Binding-site contacts:
Ligand atom O2A contacts residue ASN237 of chain 1.A at 3.5 Å (h-bond).
Ligand atom N1 contacts residue PHE110 of chain 1.A at 3.2 Å.
Ligand atom N6' contacts residue SO41 of chain 1.K at 2.6 Å (h-bond).
Ligand atom C5 contacts residue ASN237 of chain 1.A at 3.4 Å.
Ligand atom O2B contacts residue HIS231 of chain 1.A at 3.3 Å.
Ligand atom N3 contacts residue ARG73 of chain 1.A at 2.9 Å (salt-bridge).
Ligand atom C1' contacts residue TRP198 of chain 1.A at 3.5 Å (hydrophobic).
Ligand atom O1A contacts residue HIS231 of chain 1.A at 3.1 Å (h-bond).
Ligand atom O3' contacts residue ASP138 of chain 1.A at 3.0 Å (salt-bridge).
Ligand atom C4 contacts residue ASP234 of chain 1.A at 3.4 Å.
Ligand atom O1A contacts residue ASP138 of chain 1.A at 2.9 Å (salt-bridge).
Ligand atom C5' contacts residue SO41 of chain 1.K at 3.5 Å.
Ligand atom O1A contacts residue ARG75 of chain 1.A at 3.3 Å (salt-bridge).
Ligand atom O1B contacts residue HIS231 of chain 1.A at 3.5 Å (h-bond).
Ligand atom O2A contacts residue ARG75 of chain 1.A at 3.3 Å (salt-bridge).
Ligand atom O2' contacts residue PRO71 of chain 1.A at 2.9 Å (h-bond).
Ligand atom O1B contacts residue HIS228 of chain 1.A at 3.2 Å (h-bond).
Ligand atom O2 contacts residue ARG73 of chain 1.A at 2.9 Å (salt-bridge).
Ligand atom O3B contacts residue NGS1 of chain 1.E at 3.4 Å (h-bond).
Ligand atom C2 contacts residue PHE110 of chain 1.A at 3.4 Å (hydrophobic).
Ligand atom C6' contacts residue SO41 of chain 1.K at 3.5 Å.
Ligand atom C2' contacts residue ARG233 of chain 1.A at 3.5 Å.
Ligand atom O1A contacts residue MN1 of chain 1.C at 2.1 Å.
Ligand atom C6 contacts residue PHE110 of chain 1.A at 3.4 Å (hydrophobic).
Ligand atom O3' contacts residue VAL137 of chain 1.A at 3.5 Å (h-bond).
Ligand atom O1B contacts residue MN1 of chain 1.C at 2.2 Å.
Ligand atom C4B contacts residue ASP136 of chain 1.A at 3.5 Å.
Ligand atom PB contacts residue MN1 of chain 1.C at 3.3 Å.
Ligand atom O2 contacts residue PHE72 of chain 1.A at 3.2 Å.
Ligand atom O3' contacts residue ASP136 of chain 1.A at 3.2 Å.
Ligand atom O2 contacts residue ARG75 of chain 1.A at 3.4 Å.
Ligand atom O1B contacts residue LYS163 of chain 1.A at 3.0 Å (salt-bridge).
Ligand atom O2' contacts residue VAL137 of chain 1.A at 3.0 Å (h-bond).
Ligand atom C5 contacts residue ASP234 of chain 1.A at 3.5 Å.
Ligand atom O3B contacts residue TRP198 of chain 1.A at 2.8 Å (h-bond).
Ligand atom O2 contacts residue PRO71 of chain 1.A at 3.5 Å (h-bond).
Ligand atom O4 contacts residue ASP234 of chain 1.A at 3.1 Å.
Ligand atom N3 contacts residue PHE110 of chain 1.A at 3.5 Å.
Ligand atom PA contacts residue MN1 of chain 1.C at 3.4 Å.
Ligand atom O2A contacts residue HIS231 of chain 1.A at 3.4 Å.

Sequence of chain 1.A:
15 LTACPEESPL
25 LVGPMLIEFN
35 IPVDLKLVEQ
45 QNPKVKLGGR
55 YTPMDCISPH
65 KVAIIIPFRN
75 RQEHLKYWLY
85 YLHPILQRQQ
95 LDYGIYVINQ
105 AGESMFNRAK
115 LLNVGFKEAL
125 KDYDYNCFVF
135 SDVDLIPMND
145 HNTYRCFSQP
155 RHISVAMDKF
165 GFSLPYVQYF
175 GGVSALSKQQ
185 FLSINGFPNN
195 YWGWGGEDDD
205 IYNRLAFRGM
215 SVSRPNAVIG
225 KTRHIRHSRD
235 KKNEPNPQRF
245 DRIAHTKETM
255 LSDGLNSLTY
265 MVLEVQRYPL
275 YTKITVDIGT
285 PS

The protein below binds the small molecule below.
Small molecule (SMILES): NCCCCCCO[P](=O)(O)O[P](=O)(O)OC[C@H]1O[C@@H](n2ccc(=O)[nH]c2=O)[C@H](O)[C@@H]1O